Binding-site contacts:
Ligand atom C4A contacts residue LYS131 of chain 1.C at 3.9 Å.
Ligand atom N1' contacts residue CYS76 of chain 1.E at 3.7 Å.
Ligand atom C4A contacts residue THR109 of chain 1.E at 3.6 Å.
Ligand atom N1' contacts residue THR109 of chain 1.E at 3.6 Å.
Ligand atom N3' contacts residue GLU114 of chain 1.E at 3.2 Å (salt-bridge).
Ligand atom O3 contacts residue LYS131 of chain 1.C at 3.5 Å (salt-bridge).
Ligand atom N2' contacts residue GLU114 of chain 1.E at 2.8 Å (salt-bridge).
Ligand atom N8' contacts residue HIS77 of chain 1.E at 2.9 Å (h-bond).
Ligand atom C2' contacts residue CYS76 of chain 1.E at 3.5 Å (hydrophobic).
Ligand atom N2' contacts residue LEU79 of chain 1.E at 3.1 Å.
Ligand atom C7' contacts residue LYS51 of chain 1.C at 3.1 Å.
Ligand atom C7 contacts residue HIS77 of chain 1.E at 3.9 Å.
Ligand atom N1' contacts residue HIS77 of chain 1.E at 3.0 Å (h-bond).
Ligand atom N2' contacts residue CYS76 of chain 1.E at 3.5 Å.
Ligand atom N5' contacts residue LYS131 of chain 1.C at 2.9 Å (salt-bridge).
Ligand atom O9' contacts residue THR109 of chain 1.E at 3.4 Å.
Ligand atom O4' contacts residue MET113 of chain 1.E at 3.2 Å (h-bond).
Ligand atom C6' contacts residue LYS51 of chain 1.C at 3.5 Å.
Ligand atom C4B contacts residue THR109 of chain 1.E at 3.4 Å.
Ligand atom C4' contacts residue MET113 of chain 1.E at 3.8 Å (hydrophobic).
Ligand atom C4B contacts residue HIS77 of chain 1.E at 3.7 Å.
Ligand atom C2' contacts residue HIS77 of chain 1.E at 3.7 Å.
Ligand atom O2 contacts residue GLY110 of chain 1.E at 3.2 Å (h-bond).
Ligand atom O4' contacts residue GLU112 of chain 1.E at 3.4 Å (salt-bridge).
Ligand atom C2' contacts residue LEU79 of chain 1.E at 3.5 Å (hydrophobic).
Ligand atom O1 contacts residue GLY110 of chain 1.E at 3.5 Å (h-bond).
Ligand atom O4' contacts residue GLY110 of chain 1.E at 3.5 Å (h-bond).
Ligand atom N8' contacts residue THR109 of chain 1.E at 3.8 Å.
Ligand atom C4' contacts residue GLY110 of chain 1.E at 3.5 Å.
Ligand atom N3' contacts residue LEU79 of chain 1.E at 3.9 Å.
Ligand atom N3' contacts residue GLY110 of chain 1.E at 3.6 Å.
Ligand atom C10 contacts residue LYS21 of chain 1.E at 3.6 Å.
Ligand atom N2' contacts residue HIS77 of chain 1.E at 3.0 Å (h-bond).
Ligand atom O10 contacts residue LYS51 of chain 1.C at 2.4 Å (salt-bridge).
Ligand atom O10 contacts residue LYS131 of chain 1.C at 3.3 Å (salt-bridge).
Ligand atom N3' contacts residue CYS76 of chain 1.E at 3.7 Å.
Ligand atom O4' contacts residue LYS131 of chain 1.C at 3.6 Å.
Ligand atom C6' contacts residue LYS131 of chain 1.C at 3.4 Å.
Ligand atom C2' contacts residue GLU114 of chain 1.E at 3.7 Å.
Ligand atom C7' contacts residue LYS131 of chain 1.C at 3.3 Å.

Sequence of chain 1.E:
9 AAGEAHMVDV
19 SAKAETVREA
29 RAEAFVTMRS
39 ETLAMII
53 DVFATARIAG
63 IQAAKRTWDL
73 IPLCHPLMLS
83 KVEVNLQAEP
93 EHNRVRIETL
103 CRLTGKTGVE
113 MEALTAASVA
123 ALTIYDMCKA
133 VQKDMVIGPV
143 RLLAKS

A small-molecule ligand and the protein it binds are described below.
Small molecule (SMILES): Nc1nc2c(c(=O)[nH]1)N[C@H]1C(=O)[C@H]3O[P](=O)(O)OC[C@H]3O[C@H]1N2

Sequence of chain 1.C:
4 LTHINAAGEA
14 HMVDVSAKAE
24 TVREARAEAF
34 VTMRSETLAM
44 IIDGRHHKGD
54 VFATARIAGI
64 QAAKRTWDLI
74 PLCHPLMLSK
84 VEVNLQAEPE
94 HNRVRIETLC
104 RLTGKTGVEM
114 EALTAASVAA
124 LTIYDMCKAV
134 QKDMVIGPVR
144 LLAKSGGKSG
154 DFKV